Sequence of chain 1.A:
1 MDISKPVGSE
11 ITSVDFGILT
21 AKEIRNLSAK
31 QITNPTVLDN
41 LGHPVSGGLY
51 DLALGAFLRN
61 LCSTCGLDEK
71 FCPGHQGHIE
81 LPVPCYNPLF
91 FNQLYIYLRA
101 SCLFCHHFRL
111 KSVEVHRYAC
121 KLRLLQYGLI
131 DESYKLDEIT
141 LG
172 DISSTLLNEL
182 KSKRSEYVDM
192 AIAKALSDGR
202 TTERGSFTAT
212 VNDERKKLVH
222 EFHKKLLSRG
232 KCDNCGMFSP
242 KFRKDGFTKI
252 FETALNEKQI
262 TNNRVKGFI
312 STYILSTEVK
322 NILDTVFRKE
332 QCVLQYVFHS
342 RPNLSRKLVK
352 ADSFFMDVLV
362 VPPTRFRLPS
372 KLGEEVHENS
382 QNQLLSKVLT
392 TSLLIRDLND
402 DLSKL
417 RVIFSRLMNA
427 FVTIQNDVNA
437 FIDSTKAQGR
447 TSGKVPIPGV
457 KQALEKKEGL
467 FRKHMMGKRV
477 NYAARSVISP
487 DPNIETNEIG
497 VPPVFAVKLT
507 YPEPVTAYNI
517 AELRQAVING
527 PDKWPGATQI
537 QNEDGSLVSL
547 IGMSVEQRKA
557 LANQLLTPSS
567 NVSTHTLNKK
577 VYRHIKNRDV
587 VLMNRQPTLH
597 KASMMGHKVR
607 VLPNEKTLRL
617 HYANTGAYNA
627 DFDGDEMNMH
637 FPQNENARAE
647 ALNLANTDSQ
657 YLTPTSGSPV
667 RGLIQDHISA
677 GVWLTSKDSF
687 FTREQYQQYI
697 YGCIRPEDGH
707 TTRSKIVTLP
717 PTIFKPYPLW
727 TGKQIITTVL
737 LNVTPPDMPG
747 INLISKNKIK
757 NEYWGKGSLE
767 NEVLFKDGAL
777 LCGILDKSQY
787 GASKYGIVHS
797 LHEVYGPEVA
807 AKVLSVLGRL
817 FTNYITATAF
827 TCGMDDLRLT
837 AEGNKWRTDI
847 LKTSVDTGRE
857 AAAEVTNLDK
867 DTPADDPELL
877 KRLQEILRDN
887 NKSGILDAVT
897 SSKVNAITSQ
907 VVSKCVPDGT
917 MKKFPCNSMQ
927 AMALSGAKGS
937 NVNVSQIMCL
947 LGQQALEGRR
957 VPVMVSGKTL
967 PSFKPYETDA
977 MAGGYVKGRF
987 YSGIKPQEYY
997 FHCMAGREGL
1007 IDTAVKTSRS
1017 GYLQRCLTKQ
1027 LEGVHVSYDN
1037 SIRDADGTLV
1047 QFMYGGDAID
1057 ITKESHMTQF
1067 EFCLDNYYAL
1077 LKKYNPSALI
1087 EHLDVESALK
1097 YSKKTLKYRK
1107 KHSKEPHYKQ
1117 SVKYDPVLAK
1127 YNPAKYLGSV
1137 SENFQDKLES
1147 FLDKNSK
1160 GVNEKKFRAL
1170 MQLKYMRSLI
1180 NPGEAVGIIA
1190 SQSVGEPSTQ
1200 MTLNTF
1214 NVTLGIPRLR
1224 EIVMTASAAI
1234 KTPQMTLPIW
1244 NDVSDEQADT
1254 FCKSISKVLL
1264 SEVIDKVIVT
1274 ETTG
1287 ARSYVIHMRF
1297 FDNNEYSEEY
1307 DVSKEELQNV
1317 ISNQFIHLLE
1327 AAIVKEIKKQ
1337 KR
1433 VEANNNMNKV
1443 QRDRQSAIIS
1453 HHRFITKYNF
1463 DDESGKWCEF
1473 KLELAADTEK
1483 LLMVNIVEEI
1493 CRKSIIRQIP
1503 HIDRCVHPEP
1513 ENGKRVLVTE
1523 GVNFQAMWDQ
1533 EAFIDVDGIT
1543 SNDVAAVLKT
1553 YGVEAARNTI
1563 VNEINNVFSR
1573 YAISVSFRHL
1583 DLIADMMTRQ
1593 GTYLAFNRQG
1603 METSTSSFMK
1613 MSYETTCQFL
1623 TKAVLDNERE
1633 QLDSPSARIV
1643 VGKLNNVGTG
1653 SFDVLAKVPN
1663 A

The protein below binds the small molecule below.
Small molecule (SMILES): Nc1ccn([C@@H]2O[C@H](CO[P](=O)(O)O[C@H]3[C@@H](O)[C@H](n4ccc(=O)[nH]c4=O)O[C@@H]3CO[P](=O)(O)O[C@H]3[C@@H](O)[C@H](n4ccc(=O)[nH]c4=O)O[C@@H]3CO[P](=O)(O)O[C@H]3[C@@H](O)[C@H](n4ccc(N)nc4=O)O[C@@H]3CO[P](=O)(O)O[C@H]3[C@@H](O)[C@H](n4cnc5c(N)ncnc54)O[C@@H]3CO[P](=O)(O)O[C@H]3[C@@H](O)[C@H](n4ccc(=O)[nH]c4=O)O[C@@H]3CO[P](=O)(O)O[C@H]3[C@@H](O)[C@H](n4cnc5c(=O)nc(N)[nH]c54)O[C@@H]3COP(=O)=O)[C@@H](O)[C@H]2O)c(=O)n1

Sequence of chain 1.B:
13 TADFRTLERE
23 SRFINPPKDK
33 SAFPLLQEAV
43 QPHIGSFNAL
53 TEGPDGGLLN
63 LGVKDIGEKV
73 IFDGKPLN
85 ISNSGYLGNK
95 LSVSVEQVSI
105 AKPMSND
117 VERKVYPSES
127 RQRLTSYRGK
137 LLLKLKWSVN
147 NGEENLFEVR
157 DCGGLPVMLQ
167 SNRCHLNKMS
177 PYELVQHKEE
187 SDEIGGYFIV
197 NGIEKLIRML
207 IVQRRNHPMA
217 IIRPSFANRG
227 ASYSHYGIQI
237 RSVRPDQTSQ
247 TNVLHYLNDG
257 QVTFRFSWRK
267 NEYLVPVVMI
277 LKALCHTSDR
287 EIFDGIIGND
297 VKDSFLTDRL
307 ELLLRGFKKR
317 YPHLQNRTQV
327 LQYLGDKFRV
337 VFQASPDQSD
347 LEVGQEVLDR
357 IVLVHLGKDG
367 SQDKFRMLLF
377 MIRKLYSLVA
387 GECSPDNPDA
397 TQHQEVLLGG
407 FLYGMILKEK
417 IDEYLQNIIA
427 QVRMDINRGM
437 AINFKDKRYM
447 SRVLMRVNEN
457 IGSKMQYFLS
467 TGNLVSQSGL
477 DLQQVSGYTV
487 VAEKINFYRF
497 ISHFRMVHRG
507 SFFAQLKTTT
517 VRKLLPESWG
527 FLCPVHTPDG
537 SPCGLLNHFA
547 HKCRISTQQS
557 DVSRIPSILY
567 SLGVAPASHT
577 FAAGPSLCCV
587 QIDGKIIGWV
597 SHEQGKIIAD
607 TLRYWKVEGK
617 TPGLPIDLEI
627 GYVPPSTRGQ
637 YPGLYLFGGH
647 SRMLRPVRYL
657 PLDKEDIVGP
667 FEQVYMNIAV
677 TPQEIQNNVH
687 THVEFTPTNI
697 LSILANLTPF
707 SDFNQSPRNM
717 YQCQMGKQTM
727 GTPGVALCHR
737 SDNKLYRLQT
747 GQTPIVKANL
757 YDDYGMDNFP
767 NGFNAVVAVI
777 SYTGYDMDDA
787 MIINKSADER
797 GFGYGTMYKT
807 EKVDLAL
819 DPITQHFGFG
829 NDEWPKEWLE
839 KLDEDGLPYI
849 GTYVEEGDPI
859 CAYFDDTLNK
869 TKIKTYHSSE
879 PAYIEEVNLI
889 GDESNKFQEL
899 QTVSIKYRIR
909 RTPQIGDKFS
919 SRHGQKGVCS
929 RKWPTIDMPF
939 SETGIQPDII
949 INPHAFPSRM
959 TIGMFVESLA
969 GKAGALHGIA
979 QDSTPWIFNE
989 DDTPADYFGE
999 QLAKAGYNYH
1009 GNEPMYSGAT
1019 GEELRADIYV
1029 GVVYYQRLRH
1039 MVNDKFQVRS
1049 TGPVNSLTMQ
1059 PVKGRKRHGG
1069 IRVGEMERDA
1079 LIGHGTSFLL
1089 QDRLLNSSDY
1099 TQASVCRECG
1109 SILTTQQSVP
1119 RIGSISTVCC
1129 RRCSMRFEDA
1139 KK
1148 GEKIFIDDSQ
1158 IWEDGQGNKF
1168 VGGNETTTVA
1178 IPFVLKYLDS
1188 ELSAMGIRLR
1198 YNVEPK

Binding-site contacts:
Ligand atom C3' contacts residue TYR717 of chain 1.B at 4.2 Å (hydrophobic).
Ligand atom OP1 contacts residue LYS916 of chain 1.B at 3.4 Å (salt-bridge).
Ligand atom OP2 contacts residue ASP535 of chain 1.B at 4.0 Å.
Ligand atom O4' contacts residue ASP631 of chain 1.A at 3.1 Å (salt-bridge).
Ligand atom O5' contacts residue ARG204 of chain 1.B at 4.0 Å.
Ligand atom OP1 contacts residue SER507 of chain 1.B at 3.5 Å (h-bond).
Ligand atom C5' contacts residue GLY483 of chain 1.B at 3.8 Å.
Ligand atom OP1 contacts residue LYS924 of chain 1.B at 2.4 Å (salt-bridge).
Ligand atom C3' contacts residue ASP629 of chain 1.A at 4.0 Å.
Ligand atom C2' contacts residue ASP631 of chain 1.A at 3.6 Å.
Ligand atom OP1 contacts residue GLN720 of chain 1.B at 3.5 Å (h-bond).
Ligand atom O3' contacts residue ARG204 of chain 1.B at 3.3 Å (salt-bridge).
Ligand atom O5' contacts residue TYR717 of chain 1.B at 4.2 Å.
Ligand atom C3' contacts residue ASP631 of chain 1.A at 4.0 Å.
Ligand atom C1' contacts residue ASP631 of chain 1.A at 3.4 Å.
Ligand atom O2' contacts residue ARG204 of chain 1.B at 4.0 Å.
Ligand atom O2' contacts residue ARG1037 of chain 1.B at 3.1 Å (salt-bridge).
Ligand atom OP1 contacts residue HIS504 of chain 1.B at 4.3 Å.
Ligand atom OP1 contacts residue TYR717 of chain 1.B at 4.1 Å.
Ligand atom C5' contacts residue ASP629 of chain 1.A at 3.9 Å.
Ligand atom O2' contacts residue SER482 of chain 1.B at 4.2 Å.
Ligand atom C4' contacts residue ASP631 of chain 1.A at 3.2 Å.
Ligand atom OP1 contacts residue ARG204 of chain 1.B at 3.2 Å (salt-bridge).
Ligand atom O2' contacts residue ASP631 of chain 1.A at 2.8 Å (salt-bridge).
Ligand atom C5' contacts residue HIS1038 of chain 1.B at 4.0 Å.
Ligand atom O3' contacts residue SER482 of chain 1.B at 3.9 Å.
Ligand atom OP2 contacts residue PRO538 of chain 1.B at 4.2 Å.
Ligand atom O2' contacts residue GLY483 of chain 1.B at 4.2 Å.
Ligand atom O2 contacts residue GLU632 of chain 1.A at 4.2 Å.
Ligand atom O3' contacts residue TYR717 of chain 1.B at 3.4 Å (h-bond).
Ligand atom P contacts residue ARG204 of chain 1.B at 3.7 Å.
Ligand atom O2' contacts residue THR485 of chain 1.B at 4.2 Å.
Ligand atom O3' contacts residue ASP629 of chain 1.A at 3.2 Å (salt-bridge).
Ligand atom C4' contacts residue ASP629 of chain 1.A at 3.8 Å.
Ligand atom P contacts residue LYS924 of chain 1.B at 3.8 Å.
Ligand atom C5' contacts residue ARG204 of chain 1.B at 3.4 Å.
Ligand atom OP1 contacts residue ASP535 of chain 1.B at 3.8 Å.
Ligand atom C4' contacts residue GLY483 of chain 1.B at 4.1 Å.
Ligand atom C5' contacts residue TYR717 of chain 1.B at 3.7 Å (hydrophobic).
Ligand atom C4' contacts residue HIS1038 of chain 1.B at 3.8 Å.